Binding-site contacts:
Ligand atom O2' contacts residue GLU179 of chain 6.A at 3.4 Å.
Ligand atom N6 contacts residue ILE206 of chain 6.A at 3.6 Å.
Ligand atom O4' contacts residue SO41 of chain 6.C at 3.5 Å (h-bond).
Ligand atom C1' contacts residue SO41 of chain 6.C at 3.3 Å.
Ligand atom O5' contacts residue HIS4 of chain 1.A at 2.6 Å (h-bond).
Ligand atom C4' contacts residue ARG43 of chain 1.A at 3.6 Å.
Ligand atom C4' contacts residue SO41 of chain 6.C at 3.6 Å.
Ligand atom O5' contacts residue PHE159 of chain 6.A at 3.4 Å.
Ligand atom O2' contacts residue GLU181 of chain 6.A at 2.7 Å (salt-bridge).
Ligand atom O3' contacts residue MET64 of chain 6.A at 3.7 Å.
Ligand atom C3' contacts residue GLU181 of chain 6.A at 3.6 Å.
Ligand atom O2' contacts residue MET180 of chain 6.A at 3.0 Å (h-bond).
Ligand atom N7 contacts residue ASN204 of chain 6.A at 3.0 Å (h-bond).
Ligand atom N6 contacts residue GLY92 of chain 6.A at 3.8 Å.
Ligand atom C5' contacts residue HIS4 of chain 1.A at 3.6 Å.
Ligand atom C2 contacts residue PHE159 of chain 6.A at 3.5 Å (hydrophobic).
Ligand atom C8 contacts residue THR90 of chain 6.A at 3.3 Å.
Ligand atom C8 contacts residue CYS91 of chain 6.A at 3.6 Å (hydrophobic).
Ligand atom N3 contacts residue GLU179 of chain 6.A at 3.7 Å.
Ligand atom O2' contacts residue SO41 of chain 6.C at 3.2 Å (h-bond).
Ligand atom O3' contacts residue GLU181 of chain 6.A at 2.7 Å (salt-bridge).
Ligand atom C1' contacts residue THR90 of chain 6.A at 3.5 Å.
Ligand atom O3' contacts residue SO41 of chain 6.C at 2.6 Å (h-bond).
Ligand atom C5' contacts residue PHE159 of chain 6.A at 3.7 Å (hydrophobic).
Ligand atom C2' contacts residue SO41 of chain 6.C at 3.6 Å.
Ligand atom C6 contacts residue PHE159 of chain 6.A at 3.7 Å (hydrophobic).
Ligand atom N6 contacts residue ASN204 of chain 6.A at 3.0 Å (h-bond).
Ligand atom C5' contacts residue MET64 of chain 6.A at 3.8 Å (hydrophobic).
Ligand atom N9 contacts residue THR90 of chain 6.A at 3.8 Å.
Ligand atom O4' contacts residue ARG43 of chain 1.A at 3.5 Å (salt-bridge).
Ligand atom N7 contacts residue GLY92 of chain 6.A at 3.5 Å (h-bond).
Ligand atom C2' contacts residue MET180 of chain 6.A at 3.6 Å (hydrophobic).
Ligand atom O4' contacts residue THR90 of chain 6.A at 3.5 Å (h-bond).
Ligand atom N7 contacts residue CYS91 of chain 6.A at 3.5 Å.
Ligand atom C3' contacts residue SO41 of chain 6.C at 3.6 Å.
Ligand atom C5 contacts residue VAL178 of chain 6.A at 3.8 Å (hydrophobic).
Ligand atom N3 contacts residue MET180 of chain 6.A at 3.5 Å.
Ligand atom O2' contacts residue ARG87 of chain 6.A at 3.1 Å (salt-bridge).
Ligand atom O2' contacts residue THR90 of chain 6.A at 3.7 Å.
Ligand atom N1 contacts residue PHE159 of chain 6.A at 3.6 Å.

Sequence of chain 1.A:
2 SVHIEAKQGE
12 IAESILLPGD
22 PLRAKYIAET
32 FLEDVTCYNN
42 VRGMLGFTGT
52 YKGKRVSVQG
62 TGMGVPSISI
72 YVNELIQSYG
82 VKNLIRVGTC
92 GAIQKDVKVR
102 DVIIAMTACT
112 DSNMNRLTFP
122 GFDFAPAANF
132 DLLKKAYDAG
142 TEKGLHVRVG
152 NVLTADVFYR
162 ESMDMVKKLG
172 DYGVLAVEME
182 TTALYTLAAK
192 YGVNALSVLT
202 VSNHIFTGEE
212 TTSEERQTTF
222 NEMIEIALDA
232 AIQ

The protein below binds the small molecule below.
Small molecule (SMILES): Nc1ncnc2c1ncn2[C@@H]1O[C@H](CO)[C@@H](O)[C@H]1O

Sequence of chain 6.A:
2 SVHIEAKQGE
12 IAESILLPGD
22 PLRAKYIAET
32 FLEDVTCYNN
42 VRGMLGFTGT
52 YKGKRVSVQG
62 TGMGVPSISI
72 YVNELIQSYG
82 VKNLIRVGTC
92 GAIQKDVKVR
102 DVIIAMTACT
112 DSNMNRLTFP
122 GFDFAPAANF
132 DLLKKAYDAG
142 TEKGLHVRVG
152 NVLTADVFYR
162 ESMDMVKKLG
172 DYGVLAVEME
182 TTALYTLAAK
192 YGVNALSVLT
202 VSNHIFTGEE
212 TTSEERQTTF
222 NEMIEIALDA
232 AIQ